The protein below binds the small molecule below.
Small molecule (SMILES): O=C(O)[C@@H]1CCCN1

Binding-site contacts:
Ligand atom CB contacts residue PHE119 of chain 1.B at 4.1 Å (hydrophobic).
Ligand atom CG contacts residue HIS114 of chain 1.B at 4.3 Å.
Ligand atom CD contacts residue PHE119 of chain 1.B at 4.0 Å (hydrophobic).
Ligand atom C contacts residue PHE119 of chain 1.B at 4.5 Å (hydrophobic).
Ligand atom C contacts residue TRP120 of chain 1.B at 3.8 Å (hydrophobic).
Ligand atom CB contacts residue ASP116 of chain 1.B at 4.2 Å.
Ligand atom O contacts residue ARG246 of chain 1.B at 3.0 Å (salt-bridge).
Ligand atom CG contacts residue AKG1 of chain 1.L at 4.2 Å.
Ligand atom CA contacts residue TRP120 of chain 1.B at 4.0 Å (hydrophobic).
Ligand atom CB contacts residue TRP120 of chain 1.B at 3.2 Å (hydrophobic).
Ligand atom N contacts residue AKG1 of chain 1.L at 3.5 Å (h-bond).
Ligand atom CG contacts residue PHE119 of chain 1.B at 3.6 Å (hydrophobic).
Ligand atom CB contacts residue AKG1 of chain 1.L at 4.1 Å.
Ligand atom C contacts residue ARG246 of chain 1.B at 3.8 Å.
Ligand atom O contacts residue TRP120 of chain 1.B at 2.9 Å (h-bond).
Ligand atom OXT contacts residue PHE119 of chain 1.B at 4.4 Å.
Ligand atom CD contacts residue AKG1 of chain 1.L at 4.2 Å.
Ligand atom OXT contacts residue ARG246 of chain 1.B at 3.2 Å (salt-bridge).
Ligand atom CA contacts residue AKG1 of chain 1.L at 3.5 Å.
Ligand atom O contacts residue GLN97 of chain 1.B at 4.3 Å.
Ligand atom CG contacts residue ASP116 of chain 1.B at 3.8 Å.

Sequence of chain 1.B:
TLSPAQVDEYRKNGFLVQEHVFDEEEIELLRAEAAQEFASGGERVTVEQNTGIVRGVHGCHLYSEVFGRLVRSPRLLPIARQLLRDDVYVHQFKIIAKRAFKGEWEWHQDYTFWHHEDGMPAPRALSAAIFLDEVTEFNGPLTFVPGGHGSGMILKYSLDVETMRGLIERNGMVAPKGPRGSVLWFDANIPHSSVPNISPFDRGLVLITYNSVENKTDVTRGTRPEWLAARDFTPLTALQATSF